Sequence of chain 1.A:
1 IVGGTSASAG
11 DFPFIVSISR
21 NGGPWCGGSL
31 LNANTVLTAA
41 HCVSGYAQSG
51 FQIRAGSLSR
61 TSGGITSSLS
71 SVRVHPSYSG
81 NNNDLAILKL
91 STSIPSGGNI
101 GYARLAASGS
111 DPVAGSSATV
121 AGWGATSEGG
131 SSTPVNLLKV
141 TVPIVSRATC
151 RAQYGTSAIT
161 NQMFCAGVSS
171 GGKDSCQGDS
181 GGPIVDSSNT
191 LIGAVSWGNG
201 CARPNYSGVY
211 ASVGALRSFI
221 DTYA

A protein and the small-molecule ligand that binds it are described below.
Small molecule (SMILES): NC(=[NH2+])NCCC[C@H](N)C(=O)O

Binding-site contacts:
Ligand atom CZ contacts residue SER175 of chain 1.A at 3.2 Å.
Ligand atom CD contacts residue SER175 of chain 1.A at 3.9 Å.
Ligand atom O contacts residue CYS176 of chain 1.A at 3.9 Å.
Ligand atom C contacts residue GLN177 of chain 1.A at 3.4 Å.
Ligand atom NE contacts residue SER175 of chain 1.A at 3.8 Å.
Ligand atom N contacts residue SER180 of chain 1.A at 3.1 Å (h-bond).
Ligand atom NH2 contacts residue GLY200 of chain 1.A at 3.1 Å (h-bond).
Ligand atom NH1 contacts residue SER175 of chain 1.A at 2.6 Å (h-bond).
Ligand atom NE contacts residue GLY200 of chain 1.A at 3.7 Å.
Ligand atom CZ contacts residue ASP174 of chain 1.A at 3.4 Å.
Ligand atom NE contacts residue TRP197 of chain 1.A at 3.5 Å.
Ligand atom CG contacts residue GLN177 of chain 1.A at 3.6 Å.
Ligand atom O contacts residue GLN177 of chain 1.A at 3.5 Å.
Ligand atom CG contacts residue CYS176 of chain 1.A at 3.3 Å (hydrophobic).
Ligand atom N contacts residue TRP197 of chain 1.A at 3.9 Å.
Ligand atom C contacts residue SER180 of chain 1.A at 2.6 Å.
Ligand atom CB contacts residue CYS176 of chain 1.A at 3.6 Å (hydrophobic).
Ligand atom O contacts residue GLY178 of chain 1.A at 3.4 Å (h-bond).
Ligand atom CA contacts residue SER180 of chain 1.A at 2.9 Å.
Ligand atom CA contacts residue SER196 of chain 1.A at 3.8 Å.
Ligand atom NE contacts residue GLY198 of chain 1.A at 3.4 Å (h-bond).
Ligand atom NH1 contacts residue GLY208 of chain 1.A at 3.9 Å.
Ligand atom CB contacts residue GLN177 of chain 1.A at 3.9 Å.
Ligand atom NH2 contacts residue SER175 of chain 1.A at 3.8 Å.
Ligand atom NH2 contacts residue GLY198 of chain 1.A at 3.7 Å.
Ligand atom CZ contacts residue GLY200 of chain 1.A at 3.8 Å.
Ligand atom NH2 contacts residue GLY208 of chain 1.A at 3.8 Å.
Ligand atom NH2 contacts residue ASP174 of chain 1.A at 2.8 Å (salt-bridge).
Ligand atom CB contacts residue SER180 of chain 1.A at 2.9 Å.
Ligand atom O contacts residue SER180 of chain 1.A at 2.3 Å (h-bond).
Ligand atom N contacts residue SER196 of chain 1.A at 2.8 Å (h-bond).
Ligand atom CA contacts residue GLN177 of chain 1.A at 3.1 Å.
Ligand atom NH1 contacts residue ASP174 of chain 1.A at 2.9 Å (salt-bridge).
Ligand atom CZ contacts residue GLY208 of chain 1.A at 3.9 Å.
Ligand atom N contacts residue GLN177 of chain 1.A at 4.0 Å.
Ligand atom CD contacts residue TRP197 of chain 1.A at 3.7 Å (hydrophobic).
Ligand atom N contacts residue HIS41 of chain 1.A at 3.6 Å (h-bond).
Ligand atom CB contacts residue SER196 of chain 1.A at 3.8 Å.
Ligand atom CZ contacts residue TRP197 of chain 1.A at 3.9 Å (hydrophobic).
Ligand atom CB contacts residue VAL195 of chain 1.A at 3.7 Å (hydrophobic).